Sequence of chain 1.B:
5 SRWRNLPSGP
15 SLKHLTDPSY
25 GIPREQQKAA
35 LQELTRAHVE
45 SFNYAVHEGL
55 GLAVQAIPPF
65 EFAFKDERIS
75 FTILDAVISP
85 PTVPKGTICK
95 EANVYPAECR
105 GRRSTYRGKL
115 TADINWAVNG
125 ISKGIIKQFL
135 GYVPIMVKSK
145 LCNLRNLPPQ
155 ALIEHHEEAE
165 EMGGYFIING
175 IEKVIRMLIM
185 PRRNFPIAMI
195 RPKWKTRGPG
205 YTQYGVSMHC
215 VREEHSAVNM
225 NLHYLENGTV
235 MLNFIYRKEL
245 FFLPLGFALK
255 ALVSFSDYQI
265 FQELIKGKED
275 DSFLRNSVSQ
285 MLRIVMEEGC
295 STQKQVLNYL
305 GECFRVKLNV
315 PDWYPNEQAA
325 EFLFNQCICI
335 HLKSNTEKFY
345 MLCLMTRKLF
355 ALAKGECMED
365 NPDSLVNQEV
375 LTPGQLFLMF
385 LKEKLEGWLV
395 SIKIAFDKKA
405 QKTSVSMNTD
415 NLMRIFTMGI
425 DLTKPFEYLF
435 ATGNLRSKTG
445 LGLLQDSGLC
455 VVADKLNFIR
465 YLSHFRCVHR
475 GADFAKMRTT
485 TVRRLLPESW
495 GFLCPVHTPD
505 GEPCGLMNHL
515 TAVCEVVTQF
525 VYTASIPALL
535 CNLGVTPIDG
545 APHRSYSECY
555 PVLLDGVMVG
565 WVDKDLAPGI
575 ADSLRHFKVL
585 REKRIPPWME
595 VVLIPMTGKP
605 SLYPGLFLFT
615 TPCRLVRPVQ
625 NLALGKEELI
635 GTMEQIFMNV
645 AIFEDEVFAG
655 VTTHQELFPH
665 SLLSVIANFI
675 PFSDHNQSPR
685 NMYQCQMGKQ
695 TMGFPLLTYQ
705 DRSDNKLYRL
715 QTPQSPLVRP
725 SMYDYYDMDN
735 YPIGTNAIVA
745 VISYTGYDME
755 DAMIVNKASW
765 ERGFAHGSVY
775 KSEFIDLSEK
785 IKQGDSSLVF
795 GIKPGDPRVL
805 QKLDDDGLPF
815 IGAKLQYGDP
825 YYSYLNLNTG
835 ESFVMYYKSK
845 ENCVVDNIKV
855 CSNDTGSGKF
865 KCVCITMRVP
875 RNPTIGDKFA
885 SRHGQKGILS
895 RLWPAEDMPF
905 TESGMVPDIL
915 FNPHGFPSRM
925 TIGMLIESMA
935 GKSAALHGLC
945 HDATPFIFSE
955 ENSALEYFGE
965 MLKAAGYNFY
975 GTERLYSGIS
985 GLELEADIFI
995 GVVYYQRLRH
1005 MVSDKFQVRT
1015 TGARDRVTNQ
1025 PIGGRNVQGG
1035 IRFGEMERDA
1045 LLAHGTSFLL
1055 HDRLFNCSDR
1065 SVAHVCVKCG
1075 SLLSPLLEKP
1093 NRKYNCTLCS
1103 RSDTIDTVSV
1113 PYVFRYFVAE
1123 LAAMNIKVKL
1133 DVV

Binding-site contacts:
Ligand atom O4' contacts residue GLY591 of chain 1.A at 3.7 Å.
Ligand atom C3' contacts residue MG1 of chain 1.S at 3.3 Å.
Ligand atom OP1 contacts residue MET511 of chain 1.B at 3.7 Å.
Ligand atom C5' contacts residue ASP590 of chain 1.A at 4.0 Å.
Ligand atom C5' contacts residue LYS890 of chain 1.B at 3.5 Å.
Ligand atom O3' contacts residue ASP592 of chain 1.A at 3.6 Å (salt-bridge).
Ligand atom C4' contacts residue MG1 of chain 1.S at 3.6 Å.
Ligand atom OP1 contacts residue LYS882 of chain 1.B at 3.1 Å (salt-bridge).
Ligand atom P contacts residue ARG180 of chain 1.B at 3.5 Å.
Ligand atom OP1 contacts residue LYS890 of chain 1.B at 2.7 Å (salt-bridge).
Ligand atom O3' contacts residue ASP590 of chain 1.A at 3.7 Å.
Ligand atom O3' contacts residue VAL455 of chain 1.B at 3.8 Å.
Ligand atom C5' contacts residue HIS1004 of chain 1.B at 3.2 Å.
Ligand atom O2' contacts residue LYS1009 of chain 1.B at 2.9 Å (salt-bridge).
Ligand atom C4' contacts residue GLY591 of chain 1.A at 3.2 Å.
Ligand atom P contacts residue GLN694 of chain 1.B at 3.7 Å.
Ligand atom O2' contacts residue VAL455 of chain 1.B at 3.9 Å.
Ligand atom OP1 contacts residue TYR687 of chain 1.B at 3.5 Å (h-bond).
Ligand atom O5' contacts residue LYS890 of chain 1.B at 3.9 Å.
Ligand atom O2' contacts residue ASP592 of chain 1.A at 3.4 Å (salt-bridge).
Ligand atom O3' contacts residue ARG180 of chain 1.B at 3.2 Å (salt-bridge).
Ligand atom O3' contacts residue ARG464 of chain 1.B at 4.0 Å.
Ligand atom C5' contacts residue GLY591 of chain 1.A at 3.7 Å.
Ligand atom O2' contacts residue ARG552 of chain 1.A at 3.2 Å (salt-bridge).
Ligand atom O3' contacts residue ARG552 of chain 1.A at 3.9 Å.
Ligand atom P contacts residue LYS890 of chain 1.B at 3.8 Å.
Ligand atom C2' contacts residue ARG552 of chain 1.A at 3.7 Å.
Ligand atom OP1 contacts residue GLN694 of chain 1.B at 2.5 Å (h-bond).
Ligand atom OP1 contacts residue GLN690 of chain 1.B at 3.8 Å.
Ligand atom O3' contacts residue MG1 of chain 1.S at 2.1 Å.
Ligand atom O2' contacts residue HIS1004 of chain 1.B at 3.4 Å.
Ligand atom O5' contacts residue GLY591 of chain 1.A at 3.7 Å.
Ligand atom P contacts residue LYS882 of chain 1.B at 3.6 Å.
Ligand atom O3' contacts residue GLN694 of chain 1.B at 3.5 Å (h-bond).
Ligand atom O3' contacts residue LYS882 of chain 1.B at 3.0 Å (salt-bridge).
Ligand atom C5' contacts residue MG1 of chain 1.S at 3.8 Å.
Ligand atom OP1 contacts residue ARG180 of chain 1.B at 2.4 Å (salt-bridge).
Ligand atom O3' contacts residue HIS1004 of chain 1.B at 4.0 Å.
Ligand atom OP2 contacts residue MET511 of chain 1.B at 4.0 Å.
Ligand atom C4' contacts residue HIS1004 of chain 1.B at 4.0 Å.

Sequence of chain 1.A:
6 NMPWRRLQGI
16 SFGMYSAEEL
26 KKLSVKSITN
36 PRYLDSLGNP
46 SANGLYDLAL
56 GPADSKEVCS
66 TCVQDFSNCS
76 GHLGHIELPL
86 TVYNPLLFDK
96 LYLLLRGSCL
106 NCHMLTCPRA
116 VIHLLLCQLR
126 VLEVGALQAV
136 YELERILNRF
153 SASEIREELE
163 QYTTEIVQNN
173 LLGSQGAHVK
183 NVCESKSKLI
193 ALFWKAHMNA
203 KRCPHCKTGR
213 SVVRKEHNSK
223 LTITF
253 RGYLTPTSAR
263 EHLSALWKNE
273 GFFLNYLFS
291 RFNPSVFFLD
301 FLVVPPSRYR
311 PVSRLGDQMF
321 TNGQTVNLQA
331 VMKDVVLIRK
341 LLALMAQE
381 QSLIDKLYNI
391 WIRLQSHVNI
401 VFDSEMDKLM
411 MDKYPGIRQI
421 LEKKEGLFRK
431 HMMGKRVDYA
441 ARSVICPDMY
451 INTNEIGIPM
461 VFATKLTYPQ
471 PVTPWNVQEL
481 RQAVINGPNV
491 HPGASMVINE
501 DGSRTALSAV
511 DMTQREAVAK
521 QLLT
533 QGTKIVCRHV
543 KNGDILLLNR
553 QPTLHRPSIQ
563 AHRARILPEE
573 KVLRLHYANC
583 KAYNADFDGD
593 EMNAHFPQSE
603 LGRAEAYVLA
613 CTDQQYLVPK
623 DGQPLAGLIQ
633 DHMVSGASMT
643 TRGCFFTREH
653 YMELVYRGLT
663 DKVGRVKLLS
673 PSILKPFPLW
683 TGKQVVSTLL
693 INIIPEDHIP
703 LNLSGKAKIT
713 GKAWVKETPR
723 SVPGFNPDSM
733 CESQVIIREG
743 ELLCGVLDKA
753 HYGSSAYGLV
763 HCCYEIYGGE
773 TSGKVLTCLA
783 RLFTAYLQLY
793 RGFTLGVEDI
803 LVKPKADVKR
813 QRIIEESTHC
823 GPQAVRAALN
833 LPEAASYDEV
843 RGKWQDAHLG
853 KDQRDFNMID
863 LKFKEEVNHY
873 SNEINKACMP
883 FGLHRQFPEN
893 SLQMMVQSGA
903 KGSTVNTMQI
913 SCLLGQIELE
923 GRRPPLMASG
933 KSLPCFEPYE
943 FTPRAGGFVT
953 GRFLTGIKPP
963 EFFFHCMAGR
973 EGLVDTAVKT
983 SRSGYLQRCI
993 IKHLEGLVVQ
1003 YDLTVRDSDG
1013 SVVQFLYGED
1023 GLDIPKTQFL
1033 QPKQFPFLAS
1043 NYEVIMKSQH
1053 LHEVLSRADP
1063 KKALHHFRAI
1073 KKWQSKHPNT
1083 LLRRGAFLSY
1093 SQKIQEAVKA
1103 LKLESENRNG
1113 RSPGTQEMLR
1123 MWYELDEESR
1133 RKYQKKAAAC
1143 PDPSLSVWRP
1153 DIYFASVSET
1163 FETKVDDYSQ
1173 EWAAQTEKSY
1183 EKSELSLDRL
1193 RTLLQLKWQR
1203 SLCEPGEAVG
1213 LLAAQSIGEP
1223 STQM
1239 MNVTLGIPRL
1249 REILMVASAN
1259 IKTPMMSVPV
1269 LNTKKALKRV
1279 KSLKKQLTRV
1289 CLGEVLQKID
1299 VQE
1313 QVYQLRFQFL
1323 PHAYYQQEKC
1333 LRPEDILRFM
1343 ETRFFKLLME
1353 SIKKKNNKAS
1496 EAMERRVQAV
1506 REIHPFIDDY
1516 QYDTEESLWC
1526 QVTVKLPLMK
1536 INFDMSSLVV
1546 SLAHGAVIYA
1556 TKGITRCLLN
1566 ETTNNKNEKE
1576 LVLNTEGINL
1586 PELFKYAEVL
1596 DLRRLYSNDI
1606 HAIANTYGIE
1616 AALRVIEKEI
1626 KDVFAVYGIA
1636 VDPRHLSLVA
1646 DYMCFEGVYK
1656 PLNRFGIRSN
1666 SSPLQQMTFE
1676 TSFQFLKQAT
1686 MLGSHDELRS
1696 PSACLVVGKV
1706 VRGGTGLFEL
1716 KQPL

This protein binds this small molecule.
Small molecule (SMILES): Nc1ccn([C@@H]2O[C@H](CO[P](=O)(O)O[C@H]3[C@@H](O)[C@H](n4cnc5c(=O)nc(N)[nH]c54)O[C@@H]3CO[P](=O)(O)O[C@H]3[C@@H](O)[C@H](n4ccc(=O)[nH]c4=O)O[C@@H]3COP(=O)=O)[C@@H](O[P](=O)(O)OC[C@H]3O[C@@H](n4ccc(=O)[nH]c4=O)[C@H](O)[C@@H]3O[P](=O)(O)OC[C@H]3O[C@@H](n4cnc5c(=O)nc(N)[nH]c54)[C@H](O)[C@@H]3O[P](=O)(O)OC[C@H]3O[C@@H](n4cnc5c(N)ncnc54)[C@H](O)[C@@H]3O)[C@H]2O)c(=O)n1